Binding-site contacts:
Ligand atom C7 contacts residue ASN282 of chain 1.C at 3.5 Å.
Ligand atom C1 contacts residue ASN282 of chain 1.C at 1.4 Å.
Ligand atom C2 contacts residue ASN282 of chain 1.C at 2.5 Å.
Ligand atom N2 contacts residue ASN282 of chain 1.C at 2.9 Å (h-bond).
Ligand atom O7 contacts residue ASN280 of chain 1.C at 3.2 Å (h-bond).
Ligand atom C3 contacts residue ASN282 of chain 1.C at 3.8 Å.
Ligand atom C5 contacts residue ASN282 of chain 1.C at 3.7 Å.
Ligand atom O7 contacts residue ASN282 of chain 1.C at 3.6 Å.
Ligand atom C8 contacts residue ASN280 of chain 1.C at 3.9 Å.
Ligand atom C4 contacts residue ASN282 of chain 1.C at 4.2 Å.
Ligand atom C8 contacts residue GLU281 of chain 1.C at 4.0 Å.
Ligand atom O5 contacts residue ASN282 of chain 1.C at 2.4 Å (h-bond).
Ligand atom C7 contacts residue ASN280 of chain 1.C at 3.6 Å.

A protein and the small-molecule ligand that binds it are described below.
Small molecule (SMILES): CC(=O)N[C@@H]1[C@@H](O)[C@H](O)[C@@H](CO)O[C@H]1O

Sequence of chain 1.C:
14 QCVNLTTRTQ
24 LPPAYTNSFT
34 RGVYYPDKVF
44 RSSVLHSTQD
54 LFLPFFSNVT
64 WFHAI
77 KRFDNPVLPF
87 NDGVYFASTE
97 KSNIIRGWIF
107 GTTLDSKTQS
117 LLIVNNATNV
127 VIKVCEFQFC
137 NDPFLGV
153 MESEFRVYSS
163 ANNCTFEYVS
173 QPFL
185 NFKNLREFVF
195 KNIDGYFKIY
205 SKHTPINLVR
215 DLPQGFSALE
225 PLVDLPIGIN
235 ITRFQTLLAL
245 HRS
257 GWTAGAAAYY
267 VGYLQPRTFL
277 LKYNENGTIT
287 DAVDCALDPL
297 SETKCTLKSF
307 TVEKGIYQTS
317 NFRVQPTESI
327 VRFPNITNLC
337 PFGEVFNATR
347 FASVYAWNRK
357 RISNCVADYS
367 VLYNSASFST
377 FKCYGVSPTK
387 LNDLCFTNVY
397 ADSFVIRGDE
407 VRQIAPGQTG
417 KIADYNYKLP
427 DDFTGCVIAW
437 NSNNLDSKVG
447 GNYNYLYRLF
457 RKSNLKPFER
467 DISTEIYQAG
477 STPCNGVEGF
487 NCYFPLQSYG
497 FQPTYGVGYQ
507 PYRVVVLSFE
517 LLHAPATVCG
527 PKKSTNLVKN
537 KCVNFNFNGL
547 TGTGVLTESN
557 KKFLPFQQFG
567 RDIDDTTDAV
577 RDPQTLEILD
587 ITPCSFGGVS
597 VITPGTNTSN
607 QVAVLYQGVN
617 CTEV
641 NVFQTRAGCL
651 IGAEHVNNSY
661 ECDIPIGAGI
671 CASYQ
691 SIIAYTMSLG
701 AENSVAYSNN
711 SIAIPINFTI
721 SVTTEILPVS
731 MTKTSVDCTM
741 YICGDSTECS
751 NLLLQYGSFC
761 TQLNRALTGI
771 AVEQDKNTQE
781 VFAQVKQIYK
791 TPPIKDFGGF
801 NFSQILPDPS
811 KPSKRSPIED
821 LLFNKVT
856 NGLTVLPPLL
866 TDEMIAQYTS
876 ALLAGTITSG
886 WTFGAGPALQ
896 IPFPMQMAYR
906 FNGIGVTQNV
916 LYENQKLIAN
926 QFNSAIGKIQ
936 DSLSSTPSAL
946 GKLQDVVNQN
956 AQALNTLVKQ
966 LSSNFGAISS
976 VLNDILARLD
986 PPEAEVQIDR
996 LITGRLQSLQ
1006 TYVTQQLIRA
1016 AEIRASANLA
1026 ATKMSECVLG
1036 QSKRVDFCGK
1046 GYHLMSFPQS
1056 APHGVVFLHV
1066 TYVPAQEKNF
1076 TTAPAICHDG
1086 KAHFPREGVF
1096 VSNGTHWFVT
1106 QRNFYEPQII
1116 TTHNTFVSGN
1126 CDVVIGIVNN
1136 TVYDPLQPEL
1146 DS